Sequence of chain 1.C:
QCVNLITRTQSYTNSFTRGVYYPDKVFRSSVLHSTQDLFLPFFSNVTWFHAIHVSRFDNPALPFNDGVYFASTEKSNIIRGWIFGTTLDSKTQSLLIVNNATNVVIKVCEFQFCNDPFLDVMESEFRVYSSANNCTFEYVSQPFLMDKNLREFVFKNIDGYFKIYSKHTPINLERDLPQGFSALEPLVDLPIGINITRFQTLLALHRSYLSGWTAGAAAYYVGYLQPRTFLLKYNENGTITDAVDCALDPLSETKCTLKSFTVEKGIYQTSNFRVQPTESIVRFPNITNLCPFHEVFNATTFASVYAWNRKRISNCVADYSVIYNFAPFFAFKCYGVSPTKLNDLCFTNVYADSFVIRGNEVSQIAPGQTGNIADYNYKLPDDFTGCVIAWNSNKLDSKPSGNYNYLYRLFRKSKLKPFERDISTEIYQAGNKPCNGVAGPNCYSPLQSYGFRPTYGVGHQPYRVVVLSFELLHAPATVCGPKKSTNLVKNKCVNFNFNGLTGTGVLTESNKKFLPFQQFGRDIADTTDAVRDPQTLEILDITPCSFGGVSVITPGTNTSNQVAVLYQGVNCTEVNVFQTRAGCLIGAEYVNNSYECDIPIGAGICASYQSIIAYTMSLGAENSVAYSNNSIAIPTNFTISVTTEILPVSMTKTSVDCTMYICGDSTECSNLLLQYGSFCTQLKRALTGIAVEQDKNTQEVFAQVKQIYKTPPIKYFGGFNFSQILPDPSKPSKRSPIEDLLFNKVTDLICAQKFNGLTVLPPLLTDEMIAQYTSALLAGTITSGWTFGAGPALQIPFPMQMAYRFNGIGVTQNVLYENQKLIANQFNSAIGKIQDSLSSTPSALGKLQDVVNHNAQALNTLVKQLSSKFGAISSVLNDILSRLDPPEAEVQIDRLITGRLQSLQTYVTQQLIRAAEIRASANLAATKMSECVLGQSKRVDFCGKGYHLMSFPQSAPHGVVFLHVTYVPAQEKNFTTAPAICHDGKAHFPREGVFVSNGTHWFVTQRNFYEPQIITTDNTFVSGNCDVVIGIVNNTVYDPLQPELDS

A small-molecule ligand and the protein it binds are described below.
Small molecule (SMILES): CC(=O)N[C@H]1[C@H](O[C@H]2[C@H](O)[C@@H](NC(C)=O)CO[C@@H]2CO)O[C@H](CO)[C@@H](O)[C@@H]1O

Binding-site contacts:
Ligand atom C2 contacts residue ASN119 of chain 1.C at 2.4 Å.
Ligand atom C6 contacts residue ASN122 of chain 1.C at 3.3 Å.
Ligand atom C3 contacts residue ASN119 of chain 1.C at 3.8 Å.
Ligand atom C7 contacts residue ASN122 of chain 1.C at 4.2 Å.
Ligand atom O5 contacts residue ASN122 of chain 1.C at 3.7 Å.
Ligand atom O7 contacts residue ASN122 of chain 1.C at 4.3 Å.
Ligand atom N2 contacts residue THR121 of chain 1.C at 4.3 Å.
Ligand atom O6 contacts residue VAL124 of chain 1.C at 3.4 Å.
Ligand atom C1 contacts residue THR121 of chain 1.C at 3.4 Å.
Ligand atom C8 contacts residue VAL167 of chain 1.C at 4.2 Å (hydrophobic).
Ligand atom N2 contacts residue ASN119 of chain 1.C at 2.8 Å (h-bond).
Ligand atom C8 contacts residue ASN119 of chain 1.C at 4.4 Å.
Ligand atom C5 contacts residue ASN119 of chain 1.C at 3.7 Å.
Ligand atom O5 contacts residue ASN119 of chain 1.C at 2.4 Å (h-bond).
Ligand atom C7 contacts residue GLU150 of chain 1.C at 4.4 Å.
Ligand atom C4 contacts residue ASN119 of chain 1.C at 4.2 Å.
Ligand atom C5 contacts residue THR121 of chain 1.C at 4.2 Å.
Ligand atom C3 contacts residue THR121 of chain 1.C at 4.4 Å.
Ligand atom O6 contacts residue ASN122 of chain 1.C at 4.2 Å.
Ligand atom O7 contacts residue ASN119 of chain 1.C at 3.3 Å (h-bond).
Ligand atom C7 contacts residue ASN119 of chain 1.C at 3.2 Å.
Ligand atom C5 contacts residue ASN122 of chain 1.C at 3.4 Å.
Ligand atom C6 contacts residue VAL124 of chain 1.C at 3.7 Å (hydrophobic).
Ligand atom O5 contacts residue THR121 of chain 1.C at 4.1 Å.
Ligand atom C8 contacts residue ASN122 of chain 1.C at 3.8 Å.
Ligand atom O7 contacts residue GLU150 of chain 1.C at 3.5 Å (salt-bridge).
Ligand atom C2 contacts residue THR121 of chain 1.C at 4.2 Å.
Ligand atom C1 contacts residue ASN119 of chain 1.C at 1.4 Å.